Binding-site contacts:
Ligand atom O7 contacts residue ASN399 of chain 1.A at 4.0 Å.
Ligand atom N2 contacts residue ASN399 of chain 1.A at 2.9 Å (h-bond).
Ligand atom C2 contacts residue ASN399 of chain 1.A at 2.5 Å.
Ligand atom C8 contacts residue TRP430 of chain 1.A at 3.6 Å (hydrophobic).
Ligand atom O5 contacts residue ASN399 of chain 1.A at 2.4 Å (h-bond).
Ligand atom C7 contacts residue TRP430 of chain 1.A at 4.4 Å (hydrophobic).
Ligand atom C1 contacts residue ASN399 of chain 1.A at 1.4 Å.
Ligand atom C5 contacts residue ASN399 of chain 1.A at 3.7 Å.
Ligand atom C7 contacts residue ASN399 of chain 1.A at 3.6 Å.
Ligand atom C4 contacts residue ASN399 of chain 1.A at 4.2 Å.
Ligand atom C3 contacts residue ASN399 of chain 1.A at 3.8 Å.

Sequence of chain 1.A:
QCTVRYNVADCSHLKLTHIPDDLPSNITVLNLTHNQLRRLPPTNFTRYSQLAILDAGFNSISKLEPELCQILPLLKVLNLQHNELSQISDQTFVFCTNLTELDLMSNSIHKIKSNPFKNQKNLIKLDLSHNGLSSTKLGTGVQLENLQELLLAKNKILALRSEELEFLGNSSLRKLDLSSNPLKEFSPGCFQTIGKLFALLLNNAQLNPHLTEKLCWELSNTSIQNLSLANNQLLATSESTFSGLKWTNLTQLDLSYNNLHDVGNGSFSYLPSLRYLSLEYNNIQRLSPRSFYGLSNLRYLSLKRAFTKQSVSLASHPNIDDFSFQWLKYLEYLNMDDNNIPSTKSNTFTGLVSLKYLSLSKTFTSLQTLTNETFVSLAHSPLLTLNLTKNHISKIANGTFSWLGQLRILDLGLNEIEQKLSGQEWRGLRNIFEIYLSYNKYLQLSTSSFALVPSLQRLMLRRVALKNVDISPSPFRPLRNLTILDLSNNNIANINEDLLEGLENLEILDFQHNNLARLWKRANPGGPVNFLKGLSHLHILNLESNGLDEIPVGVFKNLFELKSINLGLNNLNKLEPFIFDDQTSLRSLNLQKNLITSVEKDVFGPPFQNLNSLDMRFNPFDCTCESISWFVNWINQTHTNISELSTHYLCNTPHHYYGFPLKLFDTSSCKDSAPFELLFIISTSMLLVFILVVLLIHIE

The small molecule below binds the protein below.
Small molecule (SMILES): CC(=O)N[C@H]1[C@H](O[C@H]2[C@H](O)[C@@H](NC(C)=O)CO[C@@H]2CO)O[C@H](CO)[C@@H](O)[C@@H]1O